Binding-site contacts:
Ligand atom NN contacts residue HIS192 of chain 1.A at 3.3 Å (h-bond).
Ligand atom CD2 contacts residue LYS303 of chain 1.A at 3.9 Å.
Ligand atom CB1 contacts residue LYS303 of chain 1.A at 4.0 Å.
Ligand atom N contacts residue LYS303 of chain 1.A at 3.2 Å (salt-bridge).
Ligand atom CB1 contacts residue PHE80 of chain 1.A at 3.6 Å (hydrophobic).
Ligand atom CA contacts residue PLP1 of chain 1.E at 3.5 Å.
Ligand atom CE2 contacts residue PRO81 of chain 1.A at 3.5 Å (hydrophobic).
Ligand atom CE2 contacts residue THR82 of chain 1.A at 4.1 Å.
Ligand atom CB1 contacts residue PLP1 of chain 1.E at 3.9 Å.
Ligand atom CE1 contacts residue LYS303 of chain 1.A at 3.4 Å.
Ligand atom CD1 contacts residue PLP1 of chain 1.E at 3.2 Å.
Ligand atom OE1 contacts residue PHE309 of chain 1.A at 3.9 Å.
Ligand atom O contacts residue TYR79 of chain 1.A at 3.1 Å.
Ligand atom OH contacts residue ILE101 of chain 1.B at 3.7 Å.
Ligand atom CZ contacts residue LYS303 of chain 1.A at 3.6 Å.
Ligand atom CB contacts residue PHE103 of chain 1.B at 3.7 Å (hydrophobic).
Ligand atom OXT contacts residue HIS192 of chain 1.A at 3.3 Å (h-bond).
Ligand atom OH contacts residue THR82 of chain 1.A at 3.0 Å (h-bond).
Ligand atom CE2 contacts residue PHE80 of chain 1.A at 3.7 Å (hydrophobic).
Ligand atom OH contacts residue HIS302 of chain 1.A at 3.5 Å (h-bond).
Ligand atom CZ contacts residue THR82 of chain 1.A at 4.0 Å.
Ligand atom N contacts residue HIS192 of chain 1.A at 3.9 Å.
Ligand atom CD1 contacts residue LYS303 of chain 1.A at 3.7 Å.
Ligand atom CE1 contacts residue ILE101 of chain 1.B at 4.0 Å (hydrophobic).
Ligand atom C contacts residue THR246 of chain 1.A at 3.9 Å.
Ligand atom OE1 contacts residue PLP1 of chain 1.E at 2.6 Å (h-bond).
Ligand atom CD2 contacts residue PHE80 of chain 1.A at 3.7 Å (hydrophobic).
Ligand atom OE1 contacts residue ILE101 of chain 1.B at 3.7 Å.
Ligand atom CB1 contacts residue TYR79 of chain 1.A at 4.0 Å (hydrophobic).
Ligand atom N contacts residue PLP1 of chain 1.E at 1.3 Å.
Ligand atom OH contacts residue LYS303 of chain 1.A at 3.7 Å.
Ligand atom CE1 contacts residue PLP1 of chain 1.E at 3.3 Å.
Ligand atom CG contacts residue PLP1 of chain 1.E at 4.0 Å.
Ligand atom NN contacts residue PLP1 of chain 1.E at 2.5 Å.
Ligand atom OE1 contacts residue HIS302 of chain 1.A at 3.7 Å.
Ligand atom CE2 contacts residue LYS303 of chain 1.A at 3.8 Å.
Ligand atom CE2 contacts residue TRP71 of chain 1.A at 3.8 Å (hydrophobic).
Ligand atom CZ contacts residue ILE101 of chain 1.B at 3.9 Å (hydrophobic).
Ligand atom OE1 contacts residue LYS303 of chain 1.A at 3.8 Å.
Ligand atom CD2 contacts residue TRP71 of chain 1.A at 3.8 Å (hydrophobic).

This small molecule binds to this protein.
Small molecule (SMILES): C[C@@](Cc1ccc(O)c(O)c1)(NN)C(=O)O

Sequence of chain 1.B:
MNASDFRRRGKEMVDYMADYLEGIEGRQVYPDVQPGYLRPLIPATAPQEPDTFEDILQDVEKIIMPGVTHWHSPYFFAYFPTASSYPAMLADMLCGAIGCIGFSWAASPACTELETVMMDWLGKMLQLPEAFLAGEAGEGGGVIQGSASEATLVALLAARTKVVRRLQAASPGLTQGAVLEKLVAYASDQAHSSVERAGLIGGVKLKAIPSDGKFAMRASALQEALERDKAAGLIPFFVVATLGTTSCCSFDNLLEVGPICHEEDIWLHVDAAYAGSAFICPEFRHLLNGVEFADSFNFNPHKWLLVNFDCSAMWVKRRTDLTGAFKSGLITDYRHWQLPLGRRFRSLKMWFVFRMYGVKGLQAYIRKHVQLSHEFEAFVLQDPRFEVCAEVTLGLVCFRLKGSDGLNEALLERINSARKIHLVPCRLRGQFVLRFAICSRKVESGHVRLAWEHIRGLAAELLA

Sequence of chain 1.A:
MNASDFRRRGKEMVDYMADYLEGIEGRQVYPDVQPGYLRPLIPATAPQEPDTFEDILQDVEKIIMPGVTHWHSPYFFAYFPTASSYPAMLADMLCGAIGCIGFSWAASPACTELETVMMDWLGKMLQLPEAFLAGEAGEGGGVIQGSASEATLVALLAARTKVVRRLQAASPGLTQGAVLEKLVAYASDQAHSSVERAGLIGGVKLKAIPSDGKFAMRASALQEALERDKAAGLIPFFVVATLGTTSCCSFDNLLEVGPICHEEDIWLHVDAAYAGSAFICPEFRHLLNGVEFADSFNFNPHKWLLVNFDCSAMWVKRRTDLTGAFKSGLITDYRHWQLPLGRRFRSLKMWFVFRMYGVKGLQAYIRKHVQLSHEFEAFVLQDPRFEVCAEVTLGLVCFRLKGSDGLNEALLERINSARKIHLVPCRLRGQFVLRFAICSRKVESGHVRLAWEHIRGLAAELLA